Sequence of chain 4.A:
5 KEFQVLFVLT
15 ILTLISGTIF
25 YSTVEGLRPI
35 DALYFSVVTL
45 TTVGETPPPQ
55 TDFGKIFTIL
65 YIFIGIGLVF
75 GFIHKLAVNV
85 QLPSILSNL

Sequence of chain 2.A:
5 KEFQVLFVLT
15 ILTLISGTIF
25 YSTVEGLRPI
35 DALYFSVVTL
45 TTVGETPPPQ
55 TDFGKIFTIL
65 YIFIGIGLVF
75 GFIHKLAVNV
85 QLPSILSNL

This protein binds this small molecule.
Small molecule (SMILES): NCC(=O)O

Binding-site contacts:
Ligand atom C contacts residue PRO52 of chain 2.A at 4.5 Å (hydrophobic).
Ligand atom CA contacts residue LYS59 of chain 2.A at 4.3 Å.
Ligand atom N contacts residue LEU31 of chain 4.A at 4.3 Å.
Ligand atom OXT contacts residue GLY1 of chain 4.E at 4.0 Å.
Ligand atom OXT contacts residue PRO51 of chain 4.A at 3.6 Å.
Ligand atom OXT contacts residue THR50 of chain 4.A at 4.1 Å.
Ligand atom CA contacts residue ASP35 of chain 4.A at 4.0 Å.
Ligand atom N contacts residue THR50 of chain 4.A at 4.1 Å.
Ligand atom N contacts residue ASP35 of chain 4.A at 3.4 Å (salt-bridge).
Ligand atom N contacts residue PHE39 of chain 4.A at 4.3 Å.